Binding-site contacts:
Ligand atom C4 contacts residue ASN145 of chain 1.A at 3.9 Å.
Ligand atom C8 contacts residue ARG5 of chain 1.A at 3.9 Å.
Ligand atom C3 contacts residue ASN145 of chain 1.A at 3.7 Å.
Ligand atom C1 contacts residue ASN145 of chain 1.A at 1.4 Å.
Ligand atom N2 contacts residue PHE143 of chain 1.A at 4.2 Å.
Ligand atom N2 contacts residue ARG5 of chain 1.A at 3.6 Å.
Ligand atom C6 contacts residue ASN145 of chain 1.A at 4.3 Å.
Ligand atom C8 contacts residue PHE143 of chain 1.A at 3.4 Å (hydrophobic).
Ligand atom C3 contacts residue ARG5 of chain 1.A at 4.1 Å.
Ligand atom O3 contacts residue ARG5 of chain 1.A at 3.1 Å (salt-bridge).
Ligand atom C7 contacts residue ARG5 of chain 1.A at 4.0 Å.
Ligand atom C1 contacts residue GLN124 of chain 1.A at 4.5 Å.
Ligand atom O5 contacts residue ASN145 of chain 1.A at 1.9 Å (h-bond).
Ligand atom N2 contacts residue ASN145 of chain 1.A at 3.3 Å (h-bond).
Ligand atom C7 contacts residue PHE143 of chain 1.A at 4.3 Å (hydrophobic).
Ligand atom C7 contacts residue ASN145 of chain 1.A at 3.4 Å.
Ligand atom C5 contacts residue ASN145 of chain 1.A at 3.4 Å.
Ligand atom C2 contacts residue ASN145 of chain 1.A at 2.4 Å.
Ligand atom O7 contacts residue ASN145 of chain 1.A at 2.8 Å (h-bond).
Ligand atom O6 contacts residue ASN145 of chain 1.A at 4.3 Å.
Ligand atom C2 contacts residue ARG5 of chain 1.A at 4.4 Å.

This protein binds this small molecule.
Small molecule (SMILES): CC(=O)N[C@@H]1[C@@H](O)[C@H](O)[C@@H](CO)O[C@H]1O

Sequence of chain 1.A:
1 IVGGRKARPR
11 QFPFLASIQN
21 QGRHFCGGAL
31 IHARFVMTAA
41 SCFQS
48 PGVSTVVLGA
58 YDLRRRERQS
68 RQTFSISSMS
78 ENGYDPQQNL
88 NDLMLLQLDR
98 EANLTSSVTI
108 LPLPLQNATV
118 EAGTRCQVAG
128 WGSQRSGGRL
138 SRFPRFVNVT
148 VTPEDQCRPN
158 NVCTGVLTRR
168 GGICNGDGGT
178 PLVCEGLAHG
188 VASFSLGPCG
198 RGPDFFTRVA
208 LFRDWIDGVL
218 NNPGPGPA